This protein binds this small molecule.
Small molecule (SMILES): OC[C@H]1OC=C(O)[C@@H](O)[C@@H]1O

Sequence of chain 1.A:
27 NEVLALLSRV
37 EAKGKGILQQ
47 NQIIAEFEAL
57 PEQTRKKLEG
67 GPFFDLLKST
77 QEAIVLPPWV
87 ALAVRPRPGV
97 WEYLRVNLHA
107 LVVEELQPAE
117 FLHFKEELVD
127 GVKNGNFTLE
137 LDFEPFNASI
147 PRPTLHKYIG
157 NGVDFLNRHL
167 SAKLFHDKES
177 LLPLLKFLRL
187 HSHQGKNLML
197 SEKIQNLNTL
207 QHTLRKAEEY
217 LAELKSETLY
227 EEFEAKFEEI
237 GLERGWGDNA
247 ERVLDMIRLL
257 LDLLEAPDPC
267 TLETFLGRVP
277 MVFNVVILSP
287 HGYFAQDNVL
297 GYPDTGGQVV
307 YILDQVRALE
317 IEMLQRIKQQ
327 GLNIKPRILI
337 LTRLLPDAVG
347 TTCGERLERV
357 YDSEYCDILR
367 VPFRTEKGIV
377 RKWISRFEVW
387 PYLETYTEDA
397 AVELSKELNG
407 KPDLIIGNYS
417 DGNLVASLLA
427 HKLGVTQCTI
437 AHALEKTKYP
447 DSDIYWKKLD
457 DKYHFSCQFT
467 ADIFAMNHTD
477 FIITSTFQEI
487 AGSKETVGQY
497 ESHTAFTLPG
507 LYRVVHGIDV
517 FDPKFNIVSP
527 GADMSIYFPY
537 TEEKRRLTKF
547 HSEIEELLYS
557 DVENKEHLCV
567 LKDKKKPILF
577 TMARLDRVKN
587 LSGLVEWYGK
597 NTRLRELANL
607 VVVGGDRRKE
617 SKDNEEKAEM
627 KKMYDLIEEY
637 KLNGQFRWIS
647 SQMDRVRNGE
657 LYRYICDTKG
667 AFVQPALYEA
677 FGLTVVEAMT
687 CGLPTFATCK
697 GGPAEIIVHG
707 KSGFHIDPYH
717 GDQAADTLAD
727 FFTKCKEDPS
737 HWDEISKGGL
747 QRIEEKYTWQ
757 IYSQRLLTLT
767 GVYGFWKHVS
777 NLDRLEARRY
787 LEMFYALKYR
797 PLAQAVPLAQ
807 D

Binding-site contacts:
Ligand atom C4 contacts residue NHF1 of chain 1.K at 0.2 Å.
Ligand atom C5 contacts residue NHF1 of chain 1.K at 0.4 Å.
Ligand atom O3 contacts residue GLY678 of chain 1.A at 3.6 Å (h-bond).
Ligand atom C5 contacts residue UDP1 of chain 1.I at 3.1 Å.
Ligand atom C4 contacts residue UDP1 of chain 1.I at 3.2 Å.
Ligand atom O3 contacts residue PHE677 of chain 1.A at 2.9 Å (h-bond).
Ligand atom O3 contacts residue ALA676 of chain 1.A at 3.5 Å (h-bond).
Ligand atom O4 contacts residue GLY678 of chain 1.A at 3.1 Å (h-bond).
Ligand atom O5 contacts residue GLN304 of chain 1.A at 3.5 Å (h-bond).
Ligand atom C6 contacts residue GLY303 of chain 1.A at 3.6 Å.
Ligand atom O3 contacts residue HIS438 of chain 1.A at 3.8 Å.
Ligand atom C6 contacts residue NHF1 of chain 1.K at 0.5 Å.
Ligand atom O4 contacts residue PHE677 of chain 1.A at 3.1 Å.
Ligand atom O3 contacts residue NHF1 of chain 1.K at 0.2 Å (h-bond).
Ligand atom O2 contacts residue UDP1 of chain 1.I at 2.9 Å (h-bond).
Ligand atom O5 contacts residue NHF1 of chain 1.K at 0.8 Å (h-bond).
Ligand atom O2 contacts residue NHF1 of chain 1.K at 0.2 Å (h-bond).
Ligand atom O2 contacts residue ALA439 of chain 1.A at 3.8 Å.
Ligand atom C2 contacts residue UDP1 of chain 1.I at 3.0 Å.
Ligand atom C2 contacts residue HIS438 of chain 1.A at 3.2 Å.
Ligand atom C3 contacts residue NHF1 of chain 1.K at 0.1 Å.
Ligand atom O4 contacts residue NHF1 of chain 1.K at 0.1 Å (h-bond).
Ligand atom C5 contacts residue GLY303 of chain 1.A at 3.8 Å.
Ligand atom C4 contacts residue HIS438 of chain 1.A at 3.8 Å.
Ligand atom C3 contacts residue GLU675 of chain 1.A at 3.7 Å.
Ligand atom C2 contacts residue NHF1 of chain 1.K at 0.1 Å.
Ligand atom C1 contacts residue UDP1 of chain 1.I at 2.8 Å.
Ligand atom O4 contacts residue LEU679 of chain 1.A at 3.6 Å.
Ligand atom O6 contacts residue TYR307 of chain 1.A at 3.8 Å.
Ligand atom C1 contacts residue NHF1 of chain 1.K at 0.2 Å.
Ligand atom O2 contacts residue HIS438 of chain 1.A at 3.5 Å (h-bond).
Ligand atom C3 contacts residue HIS438 of chain 1.A at 3.8 Å.
Ligand atom O6 contacts residue NHF1 of chain 1.K at 0.4 Å (h-bond).
Ligand atom O4 contacts residue UDP1 of chain 1.I at 2.7 Å (h-bond).
Ligand atom O3 contacts residue GLU675 of chain 1.A at 3.2 Å (salt-bridge).
Ligand atom C1 contacts residue HIS438 of chain 1.A at 3.3 Å.
Ligand atom O5 contacts residue GLY303 of chain 1.A at 3.8 Å.
Ligand atom O5 contacts residue UDP1 of chain 1.I at 2.9 Å (h-bond).
Ligand atom C3 contacts residue UDP1 of chain 1.I at 3.2 Å.
Ligand atom O6 contacts residue HIS438 of chain 1.A at 2.9 Å (h-bond).